A protein and the small-molecule ligand that binds it are described below.
Small molecule (SMILES): NCc1cc(Cl)cc(Oc2c(Cl)ccc3c2nnn3Cc2[nH]nc3ncccc23)c1Cl

Sequence of chain 1.A:
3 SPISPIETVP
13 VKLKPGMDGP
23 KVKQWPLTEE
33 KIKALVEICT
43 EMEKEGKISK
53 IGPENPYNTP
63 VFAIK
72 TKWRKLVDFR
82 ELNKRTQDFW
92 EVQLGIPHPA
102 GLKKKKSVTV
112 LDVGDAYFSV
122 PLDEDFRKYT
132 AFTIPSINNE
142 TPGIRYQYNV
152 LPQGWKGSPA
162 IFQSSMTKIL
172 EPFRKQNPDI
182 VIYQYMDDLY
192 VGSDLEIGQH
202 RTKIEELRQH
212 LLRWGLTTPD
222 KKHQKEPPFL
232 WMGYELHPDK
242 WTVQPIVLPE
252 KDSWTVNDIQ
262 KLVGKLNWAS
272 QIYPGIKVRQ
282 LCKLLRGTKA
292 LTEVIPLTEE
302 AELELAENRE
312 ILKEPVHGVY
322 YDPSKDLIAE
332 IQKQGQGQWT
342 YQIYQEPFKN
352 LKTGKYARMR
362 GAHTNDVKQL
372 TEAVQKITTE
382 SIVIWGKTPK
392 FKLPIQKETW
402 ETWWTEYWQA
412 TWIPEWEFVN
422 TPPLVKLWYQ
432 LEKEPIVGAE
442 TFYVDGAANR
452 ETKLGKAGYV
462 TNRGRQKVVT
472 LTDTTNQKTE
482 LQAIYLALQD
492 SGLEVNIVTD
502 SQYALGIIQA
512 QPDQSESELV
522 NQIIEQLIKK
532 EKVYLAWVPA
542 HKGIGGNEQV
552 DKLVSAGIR

Binding-site contacts:
Ligand atom C22 contacts residue LEU237 of chain 1.A at 3.2 Å (hydrophobic).
Ligand atom C11 contacts residue TYR191 of chain 1.A at 3.6 Å (hydrophobic).
Ligand atom C7 contacts residue TYR191 of chain 1.A at 3.3 Å (hydrophobic).
Ligand atom C10 contacts residue TRP232 of chain 1.A at 3.7 Å (hydrophobic).
Ligand atom C23 contacts residue HIS238 of chain 1.A at 3.2 Å.
Ligand atom C6 contacts residue LEU103 of chain 1.A at 3.7 Å (hydrophobic).
Ligand atom C14 contacts residue TYR321 of chain 1.A at 3.4 Å (hydrophobic).
Ligand atom N26 contacts residue TYR191 of chain 1.A at 3.3 Å.
Ligand atom C21 contacts residue PRO228 of chain 1.A at 3.6 Å (hydrophobic).
Ligand atom C23 contacts residue LEU237 of chain 1.A at 3.7 Å (hydrophobic).
Ligand atom N12 contacts residue LEU103 of chain 1.A at 3.5 Å.
Ligand atom CL1 contacts residue TYR184 of chain 1.A at 3.5 Å.
Ligand atom C10 contacts residue TYR191 of chain 1.A at 3.7 Å (hydrophobic).
Ligand atom CL1 contacts residue VAL192 of chain 1.A at 3.7 Å.
Ligand atom C14 contacts residue LYS104 of chain 1.A at 3.2 Å.
Ligand atom C2 contacts residue LYS106 of chain 1.A at 3.7 Å.
Ligand atom N16 contacts residue LYS105 of chain 1.A at 3.7 Å.
Ligand atom N16 contacts residue LYS106 of chain 1.A at 3.0 Å (salt-bridge).
Ligand atom CL1 contacts residue GLY193 of chain 1.A at 3.4 Å.
Ligand atom O contacts residue TYR191 of chain 1.A at 3.2 Å.
Ligand atom CL1 contacts residue TYR191 of chain 1.A at 3.3 Å.
Ligand atom C18 contacts residue VAL109 of chain 1.A at 3.7 Å (hydrophobic).
Ligand atom CL3 contacts residue PHE230 of chain 1.A at 3.7 Å.
Ligand atom C6 contacts residue TYR191 of chain 1.A at 3.7 Å (hydrophobic).
Ligand atom N13 contacts residue LEU103 of chain 1.A at 3.5 Å.
Ligand atom C22 contacts residue PHE230 of chain 1.A at 3.6 Å (hydrophobic).
Ligand atom C1 contacts residue LYS106 of chain 1.A at 3.4 Å.
Ligand atom C24 contacts residue LEU237 of chain 1.A at 3.4 Å (hydrophobic).
Ligand atom C2 contacts residue LYS104 of chain 1.A at 3.4 Å.
Ligand atom C8 contacts residue TYR191 of chain 1.A at 3.5 Å (hydrophobic).
Ligand atom C1 contacts residue VAL109 of chain 1.A at 3.6 Å (hydrophobic).
Ligand atom N17 contacts residue VAL109 of chain 1.A at 3.5 Å.
Ligand atom C2 contacts residue VAL109 of chain 1.A at 3.5 Å (hydrophobic).
Ligand atom CL3 contacts residue VAL111 of chain 1.A at 3.4 Å.
Ligand atom N17 contacts residue LYS106 of chain 1.A at 2.8 Å (salt-bridge).
Ligand atom CL2 contacts residue PRO98 of chain 1.A at 3.5 Å.
Ligand atom C9 contacts residue LEU237 of chain 1.A at 3.5 Å (hydrophobic).
Ligand atom C24 contacts residue TRP232 of chain 1.A at 3.4 Å (hydrophobic).
Ligand atom N26 contacts residue TRP232 of chain 1.A at 3.4 Å.
Ligand atom C22 contacts residue HIS238 of chain 1.A at 3.6 Å.